This small molecule binds to this protein.
Small molecule (SMILES): CC(=O)N[C@@H]1[C@@H](O)[C@H](O)[C@@H](CO)O[C@H]1O

Sequence of chain 1.G:
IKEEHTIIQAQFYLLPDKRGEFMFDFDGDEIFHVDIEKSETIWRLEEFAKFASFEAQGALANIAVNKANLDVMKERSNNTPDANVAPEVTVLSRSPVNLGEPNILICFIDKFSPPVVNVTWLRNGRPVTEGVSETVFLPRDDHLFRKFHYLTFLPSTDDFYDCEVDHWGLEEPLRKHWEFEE

Sequence of chain 1.H:
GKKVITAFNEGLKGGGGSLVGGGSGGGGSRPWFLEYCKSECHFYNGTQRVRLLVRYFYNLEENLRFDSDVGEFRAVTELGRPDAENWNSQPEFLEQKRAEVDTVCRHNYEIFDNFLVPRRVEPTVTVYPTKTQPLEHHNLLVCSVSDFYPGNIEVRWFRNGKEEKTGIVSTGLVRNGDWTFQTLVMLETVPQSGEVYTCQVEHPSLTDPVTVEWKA

Sequence of chain 1.F:
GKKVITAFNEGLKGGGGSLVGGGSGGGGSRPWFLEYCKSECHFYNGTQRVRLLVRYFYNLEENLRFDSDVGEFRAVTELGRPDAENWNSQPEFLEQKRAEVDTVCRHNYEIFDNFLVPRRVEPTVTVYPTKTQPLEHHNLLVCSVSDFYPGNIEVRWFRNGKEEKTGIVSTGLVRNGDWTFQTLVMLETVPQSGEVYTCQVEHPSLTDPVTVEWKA

Binding-site contacts:
Ligand atom C4 contacts residue ASN49 of chain 1.H at 4.2 Å.
Ligand atom N2 contacts residue ASN49 of chain 1.H at 2.9 Å (h-bond).
Ligand atom C3 contacts residue ASN49 of chain 1.H at 3.8 Å.
Ligand atom C1 contacts residue GLN52 of chain 1.H at 3.9 Å.
Ligand atom C8 contacts residue ARG53 of chain 1.H at 3.5 Å.
Ligand atom O5 contacts residue GLN52 of chain 1.H at 3.4 Å (h-bond).
Ligand atom C1 contacts residue ASN49 of chain 1.H at 1.4 Å.
Ligand atom C8 contacts residue TYR48 of chain 1.H at 3.5 Å (hydrophobic).
Ligand atom C7 contacts residue GLN52 of chain 1.H at 4.4 Å.
Ligand atom O7 contacts residue GLN52 of chain 1.H at 3.5 Å (h-bond).
Ligand atom C2 contacts residue GLN52 of chain 1.H at 3.8 Å.
Ligand atom C5 contacts residue ASN49 of chain 1.H at 3.7 Å.
Ligand atom O6 contacts residue ILE1 of chain 1.G at 4.3 Å.
Ligand atom C7 contacts residue TYR48 of chain 1.H at 4.2 Å (hydrophobic).
Ligand atom C8 contacts residue VAL74 of chain 1.F at 4.3 Å (hydrophobic).
Ligand atom C8 contacts residue ASP73 of chain 1.F at 3.8 Å.
Ligand atom O7 contacts residue ASN49 of chain 1.H at 3.8 Å.
Ligand atom O7 contacts residue ARG53 of chain 1.H at 4.2 Å.
Ligand atom C7 contacts residue ASN49 of chain 1.H at 3.5 Å.
Ligand atom O5 contacts residue ASN49 of chain 1.H at 2.4 Å (h-bond).
Ligand atom C2 contacts residue ASN49 of chain 1.H at 2.5 Å.